Binding-site contacts:
Ligand atom C1 contacts residue THR231 of chain 1.B at 3.8 Å.
Ligand atom C contacts residue SER233 of chain 1.B at 3.7 Å.
Ligand atom C6 contacts residue SER233 of chain 1.B at 3.5 Å.
Ligand atom O3' contacts residue ASP228 of chain 1.B at 3.4 Å (salt-bridge).
Ligand atom C4 contacts residue MET218 of chain 1.B at 3.4 Å (hydrophobic).
Ligand atom N2 contacts residue HIS94 of chain 1.B at 2.9 Å (h-bond).
Ligand atom C1 contacts residue GLU65 of chain 1.B at 3.7 Å.
Ligand atom O2 contacts residue SER233 of chain 1.B at 2.6 Å (h-bond).
Ligand atom C3 contacts residue GLU65 of chain 1.B at 2.7 Å.
Ligand atom C contacts residue GLY232 of chain 1.B at 3.3 Å.
Ligand atom O2 contacts residue THR231 of chain 1.B at 3.9 Å.
Ligand atom C contacts residue ALA92 of chain 1.B at 3.8 Å (hydrophobic).
Ligand atom O1 contacts residue HIS94 of chain 1.B at 3.0 Å (h-bond).
Ligand atom O1 contacts residue GLY232 of chain 1.B at 3.0 Å (h-bond).
Ligand atom C5 contacts residue GLU65 of chain 1.B at 3.7 Å.
Ligand atom N2 contacts residue ASN38 of chain 1.B at 3.8 Å.
Ligand atom C2 contacts residue GLU65 of chain 1.B at 3.5 Å.
Ligand atom C5 contacts residue LEU89 of chain 1.B at 3.7 Å (hydrophobic).
Ligand atom O1 contacts residue GLY93 of chain 1.B at 3.6 Å (h-bond).
Ligand atom O2 contacts residue GLY232 of chain 1.B at 3.3 Å (h-bond).
Ligand atom C contacts residue GLY93 of chain 1.B at 3.5 Å.
Ligand atom C4 contacts residue TYR223 of chain 1.B at 3.8 Å (hydrophobic).
Ligand atom C4 contacts residue GLU65 of chain 1.B at 3.4 Å.
Ligand atom C2 contacts residue THR231 of chain 1.B at 3.9 Å.
Ligand atom C contacts residue THR231 of chain 1.B at 3.8 Å.
Ligand atom N2 contacts residue GLU65 of chain 1.B at 3.0 Å (salt-bridge).
Ligand atom N2 contacts residue ALA230 of chain 1.B at 3.5 Å (h-bond).
Ligand atom C3 contacts residue MET218 of chain 1.B at 3.8 Å (hydrophobic).
Ligand atom O3' contacts residue SER64 of chain 1.B at 3.7 Å.
Ligand atom C6 contacts residue GLU65 of chain 1.B at 3.9 Å.
Ligand atom C2 contacts residue ASP228 of chain 1.B at 3.6 Å.
Ligand atom N2 contacts residue ASP228 of chain 1.B at 3.1 Å (salt-bridge).
Ligand atom C5 contacts residue TYR223 of chain 1.B at 3.7 Å (hydrophobic).
Ligand atom O1 contacts residue THR231 of chain 1.B at 3.7 Å.
Ligand atom O1 contacts residue PRO95 of chain 1.B at 3.3 Å.
Ligand atom O3' contacts residue MET218 of chain 1.B at 3.5 Å.
Ligand atom O3' contacts residue GLU65 of chain 1.B at 3.5 Å (salt-bridge).
Ligand atom O2 contacts residue ALA92 of chain 1.B at 3.6 Å.
Ligand atom O1 contacts residue ALA230 of chain 1.B at 3.5 Å (h-bond).
Ligand atom O2 contacts residue GLY93 of chain 1.B at 2.8 Å (h-bond).

Sequence of chain 1.B:
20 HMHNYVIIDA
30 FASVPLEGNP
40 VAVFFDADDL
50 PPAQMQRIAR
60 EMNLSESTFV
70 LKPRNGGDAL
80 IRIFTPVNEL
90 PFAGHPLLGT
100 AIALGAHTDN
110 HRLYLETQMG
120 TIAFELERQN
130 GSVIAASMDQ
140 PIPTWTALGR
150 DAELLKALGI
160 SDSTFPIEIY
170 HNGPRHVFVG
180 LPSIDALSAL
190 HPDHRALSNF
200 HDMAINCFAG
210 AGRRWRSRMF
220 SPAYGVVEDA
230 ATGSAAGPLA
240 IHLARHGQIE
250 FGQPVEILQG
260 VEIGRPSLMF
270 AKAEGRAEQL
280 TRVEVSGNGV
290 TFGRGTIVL

The protein below binds the small molecule below.
Small molecule (SMILES): N[C@H]1C(C(=O)O)=CC=C[C@@H]1O